Binding-site contacts:
Ligand atom C7 contacts residue ASN58 of chain 1.C at 3.9 Å.
Ligand atom C1 contacts residue ASN58 of chain 1.C at 1.4 Å.
Ligand atom C1 contacts residue TYR25 of chain 1.C at 3.8 Å (hydrophobic).
Ligand atom O6 contacts residue TYR25 of chain 1.C at 4.4 Å.
Ligand atom O7 contacts residue ASN58 of chain 1.C at 4.3 Å.
Ligand atom N2 contacts residue ASN58 of chain 1.C at 2.9 Å (h-bond).
Ligand atom C4 contacts residue ASN58 of chain 1.C at 4.2 Å.
Ligand atom C5 contacts residue ASN58 of chain 1.C at 3.6 Å.
Ligand atom C8 contacts residue ASN58 of chain 1.C at 4.2 Å.
Ligand atom C2 contacts residue ASN58 of chain 1.C at 2.4 Å.
Ligand atom C3 contacts residue ASN58 of chain 1.C at 3.8 Å.
Ligand atom C8 contacts residue PHE56 of chain 1.C at 3.7 Å (hydrophobic).
Ligand atom O5 contacts residue TYR25 of chain 1.C at 3.6 Å.
Ligand atom C8 contacts residue ASN27 of chain 1.C at 4.4 Å.
Ligand atom O5 contacts residue ASN58 of chain 1.C at 2.3 Å (h-bond).

This protein binds this small molecule.
Small molecule (SMILES): CC(=O)N[C@@H]1[C@@H](O)[C@H](O)[C@@H](CO)O[C@H]1O

Sequence of chain 1.C:
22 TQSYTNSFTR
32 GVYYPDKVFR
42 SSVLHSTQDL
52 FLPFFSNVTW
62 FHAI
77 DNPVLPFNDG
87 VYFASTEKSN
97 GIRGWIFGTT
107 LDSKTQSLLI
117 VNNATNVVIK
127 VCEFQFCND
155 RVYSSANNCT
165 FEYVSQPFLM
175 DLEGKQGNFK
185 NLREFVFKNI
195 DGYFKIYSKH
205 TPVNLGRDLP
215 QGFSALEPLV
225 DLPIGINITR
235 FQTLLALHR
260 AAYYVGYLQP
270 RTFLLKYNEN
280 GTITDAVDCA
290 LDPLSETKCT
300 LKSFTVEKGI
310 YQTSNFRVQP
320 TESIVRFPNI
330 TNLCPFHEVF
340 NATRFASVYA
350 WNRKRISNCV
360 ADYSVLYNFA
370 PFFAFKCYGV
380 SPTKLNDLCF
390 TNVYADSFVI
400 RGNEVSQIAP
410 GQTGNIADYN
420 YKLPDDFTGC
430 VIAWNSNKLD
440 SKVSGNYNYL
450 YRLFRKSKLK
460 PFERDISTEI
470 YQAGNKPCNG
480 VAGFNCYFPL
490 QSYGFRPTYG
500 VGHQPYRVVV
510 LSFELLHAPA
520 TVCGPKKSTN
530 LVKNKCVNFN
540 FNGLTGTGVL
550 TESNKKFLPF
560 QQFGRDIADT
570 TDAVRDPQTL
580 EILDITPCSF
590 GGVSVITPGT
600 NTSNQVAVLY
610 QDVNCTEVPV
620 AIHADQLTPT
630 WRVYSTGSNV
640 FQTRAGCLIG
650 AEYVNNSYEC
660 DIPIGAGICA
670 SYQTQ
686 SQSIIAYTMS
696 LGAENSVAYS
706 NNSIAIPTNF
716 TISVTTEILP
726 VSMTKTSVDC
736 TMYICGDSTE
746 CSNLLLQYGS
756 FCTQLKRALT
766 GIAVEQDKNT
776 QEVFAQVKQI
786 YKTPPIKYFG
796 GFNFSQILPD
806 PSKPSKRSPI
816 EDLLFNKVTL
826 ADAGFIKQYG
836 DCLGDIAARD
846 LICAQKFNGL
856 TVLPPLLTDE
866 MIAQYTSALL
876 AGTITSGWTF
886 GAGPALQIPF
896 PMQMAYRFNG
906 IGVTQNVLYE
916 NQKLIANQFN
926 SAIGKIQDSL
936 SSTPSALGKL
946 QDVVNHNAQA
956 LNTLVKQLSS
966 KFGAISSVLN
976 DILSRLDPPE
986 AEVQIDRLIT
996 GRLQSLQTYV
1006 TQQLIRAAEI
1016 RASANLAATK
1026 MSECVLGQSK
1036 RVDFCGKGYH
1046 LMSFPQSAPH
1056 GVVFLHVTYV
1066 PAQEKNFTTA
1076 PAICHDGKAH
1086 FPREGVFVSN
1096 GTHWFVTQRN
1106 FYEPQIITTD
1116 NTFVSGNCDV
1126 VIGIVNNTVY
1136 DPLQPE